Sequence of chain 1.A:
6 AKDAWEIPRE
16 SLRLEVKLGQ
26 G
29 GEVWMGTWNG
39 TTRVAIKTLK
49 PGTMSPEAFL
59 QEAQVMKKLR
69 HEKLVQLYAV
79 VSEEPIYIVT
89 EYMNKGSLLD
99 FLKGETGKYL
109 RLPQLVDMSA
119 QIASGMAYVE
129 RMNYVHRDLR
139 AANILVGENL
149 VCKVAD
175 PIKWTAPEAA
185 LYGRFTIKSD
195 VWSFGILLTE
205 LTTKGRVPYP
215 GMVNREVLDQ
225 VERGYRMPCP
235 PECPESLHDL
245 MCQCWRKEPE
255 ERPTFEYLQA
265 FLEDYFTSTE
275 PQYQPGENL

The protein below binds the small molecule below.
Small molecule (SMILES): COc1cccc(-c2cn(-c3ccc(CN4CCC(O)CC4)cc3)c3ncnc(N)c23)c1

Binding-site contacts:
Ligand atom N33 contacts residue LEU143 of chain 1.A at 3.6 Å.
Ligand atom C30 contacts residue ASP98 of chain 1.A at 3.2 Å.
Ligand atom C24 contacts residue ASP98 of chain 1.A at 2.8 Å.
Ligand atom N6 contacts residue MET91 of chain 1.A at 3.1 Å (h-bond).
Ligand atom C1 contacts residue LEU143 of chain 1.A at 3.4 Å (hydrophobic).
Ligand atom C29 contacts residue ASP98 of chain 1.A at 3.3 Å.
Ligand atom N33 contacts residue THR88 of chain 1.A at 3.2 Å (h-bond).
Ligand atom C13 contacts residue LYS45 of chain 1.A at 3.9 Å.
Ligand atom C5 contacts residue MET91 of chain 1.A at 3.1 Å (hydrophobic).
Ligand atom C11 contacts residue ASP154 of chain 1.A at 3.7 Å.
Ligand atom C9 contacts residue LEU143 of chain 1.A at 3.6 Å (hydrophobic).
Ligand atom C12 contacts residue GLU60 of chain 1.A at 3.4 Å.
Ligand atom C14 contacts residue THR88 of chain 1.A at 3.6 Å.
Ligand atom N6 contacts residue TYR90 of chain 1.A at 3.8 Å.
Ligand atom C27 contacts residue ASP98 of chain 1.A at 3.8 Å.
Ligand atom N33 contacts residue GLU89 of chain 1.A at 3.2 Å (salt-bridge).
Ligand atom O16 contacts residue THR88 of chain 1.A at 3.1 Å.
Ligand atom C8 contacts residue VAL31 of chain 1.A at 3.9 Å (hydrophobic).
Ligand atom C20 contacts residue LEU23 of chain 1.A at 3.9 Å (hydrophobic).
Ligand atom N33 contacts residue ALA43 of chain 1.A at 3.1 Å.
Ligand atom C5 contacts residue TYR90 of chain 1.A at 3.8 Å (hydrophobic).
Ligand atom N6 contacts residue ALA43 of chain 1.A at 3.7 Å.
Ligand atom C2 contacts residue LEU143 of chain 1.A at 3.4 Å (hydrophobic).
Ligand atom N4 contacts residue MET91 of chain 1.A at 3.9 Å.
Ligand atom C22 contacts residue SER95 of chain 1.A at 3.6 Å.
Ligand atom C12 contacts residue ASP154 of chain 1.A at 3.7 Å.
Ligand atom C31 contacts residue ASP98 of chain 1.A at 3.8 Å.
Ligand atom C23 contacts residue SER95 of chain 1.A at 3.8 Å.
Ligand atom N7 contacts residue LEU143 of chain 1.A at 3.9 Å.
Ligand atom C15 contacts residue THR88 of chain 1.A at 3.9 Å.
Ligand atom C28 contacts residue ASP98 of chain 1.A at 3.4 Å.
Ligand atom C17 contacts residue ILE86 of chain 1.A at 3.1 Å (hydrophobic).
Ligand atom C23 contacts residue LEU143 of chain 1.A at 3.9 Å (hydrophobic).
Ligand atom C3 contacts residue LEU143 of chain 1.A at 3.8 Å (hydrophobic).
Ligand atom C13 contacts residue GLU60 of chain 1.A at 3.4 Å.
Ligand atom C1 contacts residue ALA43 of chain 1.A at 3.5 Å (hydrophobic).
Ligand atom C17 contacts residue THR88 of chain 1.A at 3.4 Å.
Ligand atom N4 contacts residue LEU23 of chain 1.A at 3.9 Å.
Ligand atom C17 contacts residue LYS45 of chain 1.A at 3.4 Å.
Ligand atom N26 contacts residue ASP98 of chain 1.A at 3.4 Å (salt-bridge).